Binding-site contacts:
Ligand atom O5 contacts residue ASN644 of chain 1.A at 2.4 Å (h-bond).
Ligand atom C3 contacts residue ASN644 of chain 1.A at 3.8 Å.
Ligand atom C7 contacts residue ASN644 of chain 1.A at 3.6 Å.
Ligand atom O7 contacts residue ASN644 of chain 1.A at 3.9 Å.
Ligand atom C5 contacts residue ASN644 of chain 1.A at 3.7 Å.
Ligand atom C2 contacts residue ASN644 of chain 1.A at 2.5 Å.
Ligand atom C1 contacts residue ASN644 of chain 1.A at 1.4 Å.
Ligand atom N2 contacts residue ASN644 of chain 1.A at 2.9 Å (h-bond).
Ligand atom C4 contacts residue ASN644 of chain 1.A at 4.2 Å.
Ligand atom C8 contacts residue HIS642 of chain 1.A at 4.0 Å.

A small-molecule ligand and the protein it binds are described below.
Small molecule (SMILES): CC(=O)N[C@@H]1[C@@H](O)[C@H](O)[C@@H](CO)O[C@H]1O

Sequence of chain 1.A:
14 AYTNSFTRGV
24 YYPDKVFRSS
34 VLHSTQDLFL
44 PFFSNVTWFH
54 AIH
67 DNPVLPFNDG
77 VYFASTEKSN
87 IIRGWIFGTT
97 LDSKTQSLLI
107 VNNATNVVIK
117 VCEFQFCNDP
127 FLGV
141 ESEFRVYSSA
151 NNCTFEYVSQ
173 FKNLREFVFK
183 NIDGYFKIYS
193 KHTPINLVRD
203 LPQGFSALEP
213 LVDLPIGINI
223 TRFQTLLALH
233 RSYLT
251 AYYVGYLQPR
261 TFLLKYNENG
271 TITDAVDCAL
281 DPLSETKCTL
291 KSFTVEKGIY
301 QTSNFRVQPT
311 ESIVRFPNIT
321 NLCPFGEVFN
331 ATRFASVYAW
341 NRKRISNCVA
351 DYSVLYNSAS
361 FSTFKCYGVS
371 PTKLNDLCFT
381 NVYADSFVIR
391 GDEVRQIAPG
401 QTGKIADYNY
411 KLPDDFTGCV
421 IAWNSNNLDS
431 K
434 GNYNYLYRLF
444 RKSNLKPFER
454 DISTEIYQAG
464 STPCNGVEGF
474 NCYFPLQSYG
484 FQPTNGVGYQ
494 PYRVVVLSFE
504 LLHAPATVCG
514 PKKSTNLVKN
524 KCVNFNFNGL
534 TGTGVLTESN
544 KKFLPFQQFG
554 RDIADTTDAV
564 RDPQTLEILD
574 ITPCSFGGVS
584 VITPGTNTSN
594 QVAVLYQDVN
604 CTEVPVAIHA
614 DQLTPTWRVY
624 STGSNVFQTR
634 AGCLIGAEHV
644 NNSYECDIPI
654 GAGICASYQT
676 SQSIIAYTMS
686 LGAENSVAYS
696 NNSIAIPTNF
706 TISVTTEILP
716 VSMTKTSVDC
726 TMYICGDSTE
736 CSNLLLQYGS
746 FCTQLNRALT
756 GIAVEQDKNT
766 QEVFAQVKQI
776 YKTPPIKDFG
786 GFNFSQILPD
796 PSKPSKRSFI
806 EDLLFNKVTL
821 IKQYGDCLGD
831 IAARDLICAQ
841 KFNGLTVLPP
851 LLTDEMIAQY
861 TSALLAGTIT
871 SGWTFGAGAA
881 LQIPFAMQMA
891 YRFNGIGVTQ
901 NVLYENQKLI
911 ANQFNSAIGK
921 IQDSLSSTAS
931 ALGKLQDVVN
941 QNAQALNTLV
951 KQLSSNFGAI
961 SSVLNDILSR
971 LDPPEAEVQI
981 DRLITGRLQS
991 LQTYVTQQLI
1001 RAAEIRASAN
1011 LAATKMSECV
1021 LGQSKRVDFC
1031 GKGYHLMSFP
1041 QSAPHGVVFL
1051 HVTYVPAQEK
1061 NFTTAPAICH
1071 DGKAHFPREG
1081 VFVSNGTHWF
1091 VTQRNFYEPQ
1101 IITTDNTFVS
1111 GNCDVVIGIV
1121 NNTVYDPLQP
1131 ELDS